The protein below binds the small molecule below.
Small molecule (SMILES): CC[C@H](C)[C@H](NC(=O)[C@H](CC(N)=O)NC(=O)[C@H](CC(C)C)NC(=O)[C@H](CO)NC(=O)CNC(=O)[C@@H](N)CO)C(=O)NCC(=O)N[C@@H](CO)C(=O)N[C@@H](CC(C)C)C(=O)N[C@H](C=O)CCCCN

Binding-site contacts:
Ligand atom CA contacts residue ARG35 of chain 35.A at 3.8 Å.
Ligand atom O contacts residue ARG34 of chain 35.A at 2.8 Å (salt-bridge).
Ligand atom O contacts residue SER231 of chain 35.A at 3.2 Å.
Ligand atom CB contacts residue SER24 of chain 35.A at 3.8 Å.
Ligand atom CE contacts residue VAL36 of chain 35.A at 3.7 Å (hydrophobic).
Ligand atom CD1 contacts residue LEU31 of chain 35.A at 3.6 Å (hydrophobic).
Ligand atom O contacts residue ILE232 of chain 35.A at 3.6 Å (h-bond).
Ligand atom CD1 contacts residue LEU27 of chain 35.A at 3.6 Å (hydrophobic).
Ligand atom N contacts residue ARG34 of chain 35.A at 3.9 Å.
Ligand atom CB contacts residue ILE230 of chain 35.A at 3.6 Å (hydrophobic).
Ligand atom N contacts residue ARG34 of chain 35.A at 3.7 Å.
Ligand atom N contacts residue ARG34 of chain 35.A at 3.4 Å (salt-bridge).
Ligand atom CB contacts residue VAL39 of chain 35.A at 3.8 Å (hydrophobic).
Ligand atom O contacts residue ARG6 of chain 35.A at 3.4 Å (salt-bridge).
Ligand atom CA contacts residue SER231 of chain 35.A at 3.6 Å.
Ligand atom CD1 contacts residue LEU27 of chain 35.A at 3.8 Å (hydrophobic).
Ligand atom OG contacts residue ARG34 of chain 35.A at 3.7 Å.
Ligand atom CD2 contacts residue GLU20 of chain 35.A at 3.6 Å.
Ligand atom O contacts residue LEU4 of chain 35.A at 3.7 Å.
Ligand atom CA contacts residue ARG6 of chain 35.A at 3.7 Å.
Ligand atom C contacts residue ASP229 of chain 35.A at 3.8 Å.
Ligand atom N contacts residue ASP229 of chain 35.A at 2.8 Å (salt-bridge).
Ligand atom CE contacts residue ARG35 of chain 35.A at 3.8 Å.
Ligand atom CA contacts residue ASP229 of chain 35.A at 3.8 Å.
Ligand atom CG2 contacts residue LEU31 of chain 35.A at 3.8 Å (hydrophobic).
Ligand atom N contacts residue ILE230 of chain 35.A at 3.1 Å (h-bond).
Ligand atom CA contacts residue ASP229 of chain 35.A at 3.6 Å.
Ligand atom CG contacts residue ILE230 of chain 35.A at 3.6 Å (hydrophobic).
Ligand atom CG contacts residue ARG35 of chain 35.A at 3.1 Å.
Ligand atom CD2 contacts residue SER24 of chain 35.A at 3.5 Å.
Ligand atom CB contacts residue ARG35 of chain 35.A at 3.4 Å.
Ligand atom O contacts residue ASN2 of chain 35.A at 3.8 Å.
Ligand atom CD1 contacts residue ILE230 of chain 35.A at 3.5 Å (hydrophobic).
Ligand atom NZ contacts residue THR217 of chain 35.A at 3.8 Å.
Ligand atom CE contacts residue VAL37 of chain 35.A at 3.7 Å (hydrophobic).
Ligand atom C contacts residue SER231 of chain 35.A at 3.8 Å.
Ligand atom CD1 contacts residue LYS28 of chain 35.A at 3.4 Å.
Ligand atom N contacts residue ASP229 of chain 35.A at 3.2 Å (salt-bridge).
Ligand atom C contacts residue ARG34 of chain 35.A at 3.7 Å.
Ligand atom OG contacts residue ASP229 of chain 35.A at 3.6 Å.

Sequence of chain 35.A:
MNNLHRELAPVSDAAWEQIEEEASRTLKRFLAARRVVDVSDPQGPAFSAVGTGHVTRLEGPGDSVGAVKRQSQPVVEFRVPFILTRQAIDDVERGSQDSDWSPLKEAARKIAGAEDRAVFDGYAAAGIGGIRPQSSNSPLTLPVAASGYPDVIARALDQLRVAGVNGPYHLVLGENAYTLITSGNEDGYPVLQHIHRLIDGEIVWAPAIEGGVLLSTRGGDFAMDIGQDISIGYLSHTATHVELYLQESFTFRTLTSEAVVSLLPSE